A protein and the small-molecule ligand that binds it are described below.
Small molecule (SMILES): Cc1cn([C@H]2C[C@H](O[P](=O)(O)OC[C@H]3O[C@@H](n4cc(C)c(=O)[nH]c4=O)C[C@@H]3O)[C@@H](CO[P](=O)(O)O[C@H]3C[C@H](n4ccc(=O)[nH]c4=O)O[C@@H]3COP(=O)=O)O2)c(=O)[nH]c1=O

Binding-site contacts:
Ligand atom C2 contacts residue LEU328 of chain 49.A at 3.0 Å (hydrophobic).
Ligand atom N1 contacts residue LEU328 of chain 49.A at 3.8 Å.
Ligand atom O3' contacts residue PHE333 of chain 49.A at 3.5 Å.
Ligand atom C5' contacts residue PHE333 of chain 49.A at 3.2 Å (hydrophobic).
Ligand atom C5 contacts residue GLY98 of chain 49.A at 2.9 Å.
Ligand atom C5' contacts residue GLN252 of chain 49.A at 3.4 Å.
Ligand atom OP2 contacts residue ARG391 of chain 49.A at 3.9 Å.
Ligand atom C4' contacts residue LEU328 of chain 49.A at 4.1 Å (hydrophobic).
Ligand atom C1' contacts residue PHE333 of chain 49.A at 3.1 Å (hydrophobic).
Ligand atom N3 contacts residue LEU328 of chain 49.A at 3.9 Å.
Ligand atom C7 contacts residue TYR336 of chain 49.A at 3.6 Å (hydrophobic).
Ligand atom OP2 contacts residue GLN252 of chain 49.A at 4.1 Å.
Ligand atom O4' contacts residue GLN252 of chain 49.A at 3.9 Å.
Ligand atom OP1 contacts residue GLN252 of chain 49.A at 3.7 Å.
Ligand atom O4 contacts residue PRO334 of chain 49.A at 3.7 Å.
Ligand atom OP2 contacts residue GLU102 of chain 49.A at 3.5 Å (salt-bridge).
Ligand atom C3' contacts residue PHE333 of chain 49.A at 3.8 Å (hydrophobic).
Ligand atom C4 contacts residue GLY98 of chain 49.A at 3.2 Å.
Ligand atom C2' contacts residue LEU328 of chain 49.A at 3.7 Å (hydrophobic).
Ligand atom C2 contacts residue PRO334 of chain 49.A at 3.7 Å (hydrophobic).
Ligand atom O4' contacts residue PRO334 of chain 49.A at 4.0 Å.
Ligand atom C6 contacts residue GLY98 of chain 49.A at 4.1 Å.
Ligand atom OP2 contacts residue PHE333 of chain 49.A at 3.3 Å.
Ligand atom O5' contacts residue LEU328 of chain 49.A at 3.6 Å.
Ligand atom C1' contacts residue LEU328 of chain 49.A at 3.9 Å (hydrophobic).
Ligand atom C4' contacts residue GLN252 of chain 49.A at 3.5 Å.
Ligand atom C4 contacts residue PRO334 of chain 49.A at 3.6 Å (hydrophobic).
Ligand atom C2' contacts residue PHE333 of chain 49.A at 2.9 Å (hydrophobic).
Ligand atom OP1 contacts residue ARG391 of chain 49.A at 3.8 Å.
Ligand atom N3 contacts residue PRO334 of chain 49.A at 3.5 Å.
Ligand atom N1 contacts residue PHE333 of chain 49.A at 3.8 Å.
Ligand atom O2 contacts residue LEU328 of chain 49.A at 2.2 Å.
Ligand atom C6 contacts residue PHE333 of chain 49.A at 3.7 Å (hydrophobic).
Ligand atom O4 contacts residue GLY98 of chain 49.A at 2.8 Å (h-bond).
Ligand atom O5' contacts residue GLN252 of chain 49.A at 3.1 Å (h-bond).
Ligand atom O4' contacts residue LEU328 of chain 49.A at 3.0 Å.
Ligand atom O4 contacts residue ALA259 of chain 49.A at 3.2 Å.
Ligand atom O5' contacts residue PHE333 of chain 49.A at 3.8 Å.
Ligand atom P contacts residue PHE333 of chain 49.A at 3.8 Å.
Ligand atom O2 contacts residue PRO334 of chain 49.A at 3.8 Å.

Sequence of chain 49.A:
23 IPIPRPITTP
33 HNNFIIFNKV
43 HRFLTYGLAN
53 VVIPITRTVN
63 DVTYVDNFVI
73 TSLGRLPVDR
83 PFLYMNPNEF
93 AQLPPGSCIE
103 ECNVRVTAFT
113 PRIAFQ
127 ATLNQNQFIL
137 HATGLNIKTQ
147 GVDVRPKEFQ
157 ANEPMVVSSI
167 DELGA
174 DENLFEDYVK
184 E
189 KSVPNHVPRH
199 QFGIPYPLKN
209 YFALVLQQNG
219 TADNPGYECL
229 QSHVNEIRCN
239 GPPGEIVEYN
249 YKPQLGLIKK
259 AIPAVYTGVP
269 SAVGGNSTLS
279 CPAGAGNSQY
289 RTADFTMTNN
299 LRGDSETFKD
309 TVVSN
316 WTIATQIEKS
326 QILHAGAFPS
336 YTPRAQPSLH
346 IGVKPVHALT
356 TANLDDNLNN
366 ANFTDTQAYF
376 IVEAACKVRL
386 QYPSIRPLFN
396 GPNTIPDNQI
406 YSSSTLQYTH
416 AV